Sequence of chain 1.A:
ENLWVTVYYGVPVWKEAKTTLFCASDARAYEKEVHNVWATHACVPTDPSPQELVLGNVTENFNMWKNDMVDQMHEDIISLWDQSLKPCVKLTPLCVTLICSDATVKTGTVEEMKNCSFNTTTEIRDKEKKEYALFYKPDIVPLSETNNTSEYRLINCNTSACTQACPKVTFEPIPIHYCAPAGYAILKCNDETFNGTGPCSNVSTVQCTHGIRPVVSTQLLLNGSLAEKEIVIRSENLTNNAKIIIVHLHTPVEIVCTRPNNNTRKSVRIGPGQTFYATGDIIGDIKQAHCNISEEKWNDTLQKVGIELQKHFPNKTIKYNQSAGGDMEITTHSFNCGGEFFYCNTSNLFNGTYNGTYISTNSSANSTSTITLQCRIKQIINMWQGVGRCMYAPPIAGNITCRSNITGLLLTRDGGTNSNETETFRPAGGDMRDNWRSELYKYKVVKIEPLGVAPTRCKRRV

This protein binds this small molecule.
Small molecule (SMILES): CC(=O)N[C@@H]1[C@@H](O)[C@H](O)[C@@H](CO)O[C@H]1O

Binding-site contacts:
Ligand atom C7 contacts residue ASN346 of chain 1.A at 3.4 Å.
Ligand atom C1 contacts residue SER348 of chain 1.A at 3.6 Å.
Ligand atom C1 contacts residue ASN346 of chain 1.A at 1.4 Å.
Ligand atom C3 contacts residue ASN346 of chain 1.A at 3.8 Å.
Ligand atom C5 contacts residue SER348 of chain 1.A at 4.2 Å.
Ligand atom O5 contacts residue ASN346 of chain 1.A at 2.3 Å (h-bond).
Ligand atom O5 contacts residue SER348 of chain 1.A at 4.1 Å.
Ligand atom O7 contacts residue ASN346 of chain 1.A at 3.1 Å (h-bond).
Ligand atom C2 contacts residue ASN346 of chain 1.A at 2.5 Å.
Ligand atom N2 contacts residue ASN346 of chain 1.A at 3.1 Å (h-bond).
Ligand atom C8 contacts residue THR332 of chain 1.A at 3.7 Å.
Ligand atom C5 contacts residue ASN346 of chain 1.A at 3.7 Å.
Ligand atom C8 contacts residue ASN346 of chain 1.A at 4.1 Å.
Ligand atom C4 contacts residue ASN346 of chain 1.A at 4.2 Å.